A small-molecule ligand and the protein it binds are described below.
Small molecule (SMILES): C[Se]CC[C@H](NC(=O)[C@@H]1CCCN1)C(=O)N[C@@H](Cc1ccccc1)C(=O)N[C@@H](CC(N)=O)C(=O)N[C@@H](Cc1ccccc1)C(=O)N[C@H](C=O)CC(C)C

Sequence of chain 2.G:
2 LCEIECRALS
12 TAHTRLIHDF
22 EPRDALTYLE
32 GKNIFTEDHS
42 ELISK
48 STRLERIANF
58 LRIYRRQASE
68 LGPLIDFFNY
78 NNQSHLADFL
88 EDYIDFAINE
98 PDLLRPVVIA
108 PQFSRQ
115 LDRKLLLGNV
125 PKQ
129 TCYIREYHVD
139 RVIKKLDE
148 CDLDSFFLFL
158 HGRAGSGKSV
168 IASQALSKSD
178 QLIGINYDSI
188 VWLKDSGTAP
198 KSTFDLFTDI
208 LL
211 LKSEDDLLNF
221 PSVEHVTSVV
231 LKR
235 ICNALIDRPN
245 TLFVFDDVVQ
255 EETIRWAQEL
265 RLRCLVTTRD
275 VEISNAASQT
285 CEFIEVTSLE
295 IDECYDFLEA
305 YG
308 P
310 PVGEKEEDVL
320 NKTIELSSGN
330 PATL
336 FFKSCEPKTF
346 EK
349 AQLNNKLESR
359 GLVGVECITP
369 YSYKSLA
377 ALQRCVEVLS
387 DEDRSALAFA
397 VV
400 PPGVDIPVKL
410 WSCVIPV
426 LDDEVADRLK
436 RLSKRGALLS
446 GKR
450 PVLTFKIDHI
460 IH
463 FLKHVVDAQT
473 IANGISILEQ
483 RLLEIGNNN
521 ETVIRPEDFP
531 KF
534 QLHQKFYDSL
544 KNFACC

Binding-site contacts:
Ligand atom CZ contacts residue VAL468 of chain 2.G at 4.2 Å (hydrophobic).
Ligand atom CD contacts residue ASP469 of chain 2.G at 4.3 Å.
Ligand atom CB contacts residue GLN379 of chain 2.G at 4.2 Å.
Ligand atom C contacts residue VAL467 of chain 2.G at 3.1 Å (hydrophobic).
Ligand atom CD2 contacts residue ALA394 of chain 2.G at 4.3 Å (hydrophobic).
Ligand atom CE2 contacts residue ALA394 of chain 2.G at 3.5 Å (hydrophobic).
Ligand atom CE1 contacts residue VAL468 of chain 2.G at 3.7 Å (hydrophobic).
Ligand atom CE2 contacts residue ARG390 of chain 2.G at 3.5 Å.
Ligand atom CD2 contacts residue ARG390 of chain 2.G at 4.3 Å.
Ligand atom CG contacts residue ALA394 of chain 2.G at 4.3 Å (hydrophobic).
Ligand atom ND2 contacts residue VAL467 of chain 2.G at 3.3 Å (h-bond).
Ligand atom CG contacts residue VAL467 of chain 2.G at 4.2 Å (hydrophobic).
Ligand atom CA contacts residue ASP469 of chain 2.G at 3.7 Å.
Ligand atom CD1 contacts residue VAL468 of chain 2.G at 4.0 Å (hydrophobic).
Ligand atom CD2 contacts residue GLN379 of chain 2.G at 3.4 Å.
Ligand atom CA contacts residue VAL468 of chain 2.G at 4.0 Å (hydrophobic).
Ligand atom CE1 contacts residue VAL467 of chain 2.G at 3.6 Å (hydrophobic).
Ligand atom CD1 contacts residue VAL467 of chain 2.G at 3.3 Å (hydrophobic).
Ligand atom N contacts residue VAL467 of chain 2.G at 3.9 Å.
Ligand atom CB contacts residue VAL467 of chain 2.G at 4.2 Å (hydrophobic).
Ligand atom CE contacts residue PHE395 of chain 2.G at 4.3 Å (hydrophobic).
Ligand atom N contacts residue ASP469 of chain 2.G at 3.7 Å.
Ligand atom C contacts residue GLU383 of chain 2.G at 3.0 Å.
Ligand atom SE contacts residue ALA394 of chain 2.G at 3.6 Å.
Ligand atom O contacts residue ASP469 of chain 2.G at 4.3 Å.
Ligand atom CZ contacts residue ALA394 of chain 2.G at 3.7 Å (hydrophobic).
Ligand atom CA contacts residue VAL467 of chain 2.G at 3.1 Å (hydrophobic).
Ligand atom CD2 contacts residue VAL382 of chain 2.G at 3.9 Å (hydrophobic).
Ligand atom N contacts residue ASP469 of chain 2.G at 4.2 Å.
Ligand atom CA contacts residue GLU383 of chain 2.G at 4.3 Å.
Ligand atom N contacts residue VAL467 of chain 2.G at 4.0 Å.
Ligand atom CZ contacts residue VAL382 of chain 2.G at 4.1 Å (hydrophobic).
Ligand atom CE contacts residue ALA394 of chain 2.G at 4.3 Å (hydrophobic).
Ligand atom CE1 contacts residue VAL382 of chain 2.G at 4.3 Å (hydrophobic).
Ligand atom CZ contacts residue ARG390 of chain 2.G at 4.0 Å.
Ligand atom N contacts residue VAL468 of chain 2.G at 4.1 Å.
Ligand atom O contacts residue GLU383 of chain 2.G at 3.4 Å (salt-bridge).
Ligand atom O contacts residue VAL467 of chain 2.G at 2.8 Å (h-bond).
Ligand atom CG contacts residue ASP469 of chain 2.G at 3.6 Å.
Ligand atom CE contacts residue THR472 of chain 2.G at 3.6 Å.